Binding-site contacts:
Ligand atom O3 contacts residue TRP88 of chain 1.I at 3.6 Å.
Ligand atom O3 contacts residue GLN56 of chain 1.I at 3.4 Å (h-bond).
Ligand atom C6 contacts residue HIS57 of chain 1.I at 3.6 Å.
Ligand atom C6 contacts residue TRP88 of chain 1.I at 3.6 Å (hydrophobic).
Ligand atom O2 contacts residue LYS91 of chain 1.I at 4.3 Å.
Ligand atom C6 contacts residue GLN56 of chain 1.I at 3.6 Å.
Ligand atom C8 contacts residue ILE58 of chain 1.I at 4.4 Å (hydrophobic).
Ligand atom C3 contacts residue LYS91 of chain 1.I at 3.6 Å.
Ligand atom C4 contacts residue TRP88 of chain 1.I at 3.5 Å (hydrophobic).
Ligand atom C3 contacts residue GLU51 of chain 1.I at 4.3 Å.
Ligand atom C7 contacts residue GLN56 of chain 1.I at 4.4 Å.
Ligand atom C5 contacts residue GLN56 of chain 1.I at 4.2 Å.
Ligand atom O2 contacts residue ASN90 of chain 1.I at 2.8 Å (h-bond).
Ligand atom C4 contacts residue LYS91 of chain 1.I at 3.8 Å.
Ligand atom O4 contacts residue GLU51 of chain 1.I at 2.6 Å (salt-bridge).
Ligand atom N2 contacts residue GLN56 of chain 1.I at 4.2 Å.
Ligand atom C3 contacts residue TRP88 of chain 1.I at 3.5 Å (hydrophobic).
Ligand atom C3 contacts residue ASN90 of chain 1.I at 3.7 Å.
Ligand atom O4 contacts residue GLN56 of chain 1.I at 3.3 Å.
Ligand atom O7 contacts residue ILE58 of chain 1.I at 3.8 Å.
Ligand atom O3 contacts residue GLU51 of chain 1.I at 4.0 Å.
Ligand atom O5 contacts residue GLN56 of chain 1.I at 3.5 Å (h-bond).
Ligand atom C5 contacts residue TRP88 of chain 1.I at 3.6 Å (hydrophobic).
Ligand atom O6 contacts residue HIS57 of chain 1.I at 3.6 Å.
Ligand atom C2 contacts residue ASN90 of chain 1.I at 3.9 Å.
Ligand atom C4 contacts residue GLU51 of chain 1.I at 3.4 Å.
Ligand atom C3 contacts residue GLN56 of chain 1.I at 3.8 Å.
Ligand atom O3 contacts residue ASN90 of chain 1.I at 2.7 Å (h-bond).
Ligand atom O6 contacts residue GLN61 of chain 1.I at 3.0 Å (h-bond).
Ligand atom C8 contacts residue SER55 of chain 1.I at 3.5 Å.
Ligand atom O3 contacts residue LYS91 of chain 1.I at 2.9 Å (salt-bridge).
Ligand atom O4 contacts residue GLN56 of chain 1.I at 4.2 Å.
Ligand atom O6 contacts residue ARG13 of chain 1.I at 3.3 Å (salt-bridge).
Ligand atom O6 contacts residue TRP88 of chain 1.I at 3.9 Å.
Ligand atom O6 contacts residue ASN14 of chain 1.I at 4.1 Å.
Ligand atom C2 contacts residue LYS91 of chain 1.I at 3.8 Å.
Ligand atom C6 contacts residue GLN61 of chain 1.I at 3.9 Å.
Ligand atom O4 contacts residue LYS91 of chain 1.I at 2.9 Å (salt-bridge).
Ligand atom C4 contacts residue GLN56 of chain 1.I at 4.4 Å.
Ligand atom O6 contacts residue GLN56 of chain 1.I at 3.1 Å (h-bond).

A protein and the small-molecule ligand that binds it are described below.
Small molecule (SMILES): CC(=O)N[C@@H]1[C@@H](O)[C@H](O[C@@H]2O[C@H](CO)[C@H](O)[C@H](O)[C@H]2O)[C@@H](CO)O[C@H]1O

Sequence of chain 1.I:
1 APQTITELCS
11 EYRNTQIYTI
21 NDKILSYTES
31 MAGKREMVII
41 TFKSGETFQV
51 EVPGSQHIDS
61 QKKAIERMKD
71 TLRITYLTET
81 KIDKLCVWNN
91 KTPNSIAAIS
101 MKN